The protein below binds the small molecule below.
Small molecule (SMILES): O=C(O)/C(Cc1ccccc1[N+](=O)[O-])=N/Nc1nc(-c2ccc(Cl)c(Cl)c2)cs1

Sequence of chain 1.A:
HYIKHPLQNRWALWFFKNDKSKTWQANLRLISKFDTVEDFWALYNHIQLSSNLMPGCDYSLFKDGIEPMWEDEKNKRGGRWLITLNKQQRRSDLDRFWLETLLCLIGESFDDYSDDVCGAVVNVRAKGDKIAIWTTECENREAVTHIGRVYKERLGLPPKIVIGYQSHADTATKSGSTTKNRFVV

Binding-site contacts:
Ligand atom CL19 contacts residue ILE37 of chain 1.A at 3.8 Å.
Ligand atom C01 contacts residue ASN33 of chain 1.A at 3.5 Å.
Ligand atom C25 contacts residue LYS23 of chain 1.A at 3.3 Å.
Ligand atom CL21 contacts residue HIS52 of chain 1.A at 3.7 Å.
Ligand atom CL19 contacts residue HIS52 of chain 1.A at 3.7 Å.
Ligand atom C02 contacts residue ARG35 of chain 1.A at 3.7 Å.
Ligand atom C12 contacts residue PHE21 of chain 1.A at 3.7 Å (hydrophobic).
Ligand atom CL21 contacts residue SER56 of chain 1.A at 4.0 Å.
Ligand atom C20 contacts residue TYR65 of chain 1.A at 3.9 Å (hydrophobic).
Ligand atom C28 contacts residue PHE21 of chain 1.A at 3.7 Å (hydrophobic).
Ligand atom O27 contacts residue LYS23 of chain 1.A at 3.3 Å.
Ligand atom C07 contacts residue LYS23 of chain 1.A at 4.2 Å.
Ligand atom CL19 contacts residue ILE53 of chain 1.A at 4.0 Å.
Ligand atom N04 contacts residue LYS23 of chain 1.A at 3.9 Å.
Ligand atom C29 contacts residue ASN33 of chain 1.A at 3.7 Å.
Ligand atom CL21 contacts residue SER57 of chain 1.A at 3.6 Å.
Ligand atom O26 contacts residue LYS23 of chain 1.A at 2.6 Å (salt-bridge).
Ligand atom N13 contacts residue PHE21 of chain 1.A at 4.2 Å.
Ligand atom C14 contacts residue PHE21 of chain 1.A at 4.1 Å (hydrophobic).
Ligand atom C22 contacts residue TYR65 of chain 1.A at 3.7 Å (hydrophobic).
Ligand atom O06 contacts residue LYS23 of chain 1.A at 3.1 Å (salt-bridge).
Ligand atom C01 contacts residue LYS23 of chain 1.A at 3.8 Å.
Ligand atom C29 contacts residue PHE21 of chain 1.A at 3.9 Å (hydrophobic).
Ligand atom C09 contacts residue LYS23 of chain 1.A at 4.1 Å.
Ligand atom C16 contacts residue ILE37 of chain 1.A at 4.1 Å (hydrophobic).
Ligand atom N10 contacts residue PHE21 of chain 1.A at 4.0 Å.
Ligand atom C29 contacts residue ARG35 of chain 1.A at 3.5 Å.
Ligand atom C23 contacts residue PHE21 of chain 1.A at 3.8 Å (hydrophobic).
Ligand atom C29 contacts residue LYS23 of chain 1.A at 3.9 Å.
Ligand atom S24 contacts residue PHE21 of chain 1.A at 3.4 Å.
Ligand atom N11 contacts residue PHE21 of chain 1.A at 3.8 Å.
Ligand atom C02 contacts residue LYS23 of chain 1.A at 4.1 Å.
Ligand atom CL21 contacts residue ILE53 of chain 1.A at 3.9 Å.
Ligand atom C03 contacts residue LYS23 of chain 1.A at 3.9 Å.
Ligand atom C01 contacts residue ARG35 of chain 1.A at 3.6 Å.
Ligand atom C22 contacts residue SER57 of chain 1.A at 3.8 Å.
Ligand atom C17 contacts residue ILE37 of chain 1.A at 3.7 Å (hydrophobic).
Ligand atom CL19 contacts residue LEU49 of chain 1.A at 4.3 Å.
Ligand atom C15 contacts residue TYR65 of chain 1.A at 4.0 Å (hydrophobic).
Ligand atom C28 contacts residue ARG35 of chain 1.A at 4.1 Å.